Sequence of chain 1.C:
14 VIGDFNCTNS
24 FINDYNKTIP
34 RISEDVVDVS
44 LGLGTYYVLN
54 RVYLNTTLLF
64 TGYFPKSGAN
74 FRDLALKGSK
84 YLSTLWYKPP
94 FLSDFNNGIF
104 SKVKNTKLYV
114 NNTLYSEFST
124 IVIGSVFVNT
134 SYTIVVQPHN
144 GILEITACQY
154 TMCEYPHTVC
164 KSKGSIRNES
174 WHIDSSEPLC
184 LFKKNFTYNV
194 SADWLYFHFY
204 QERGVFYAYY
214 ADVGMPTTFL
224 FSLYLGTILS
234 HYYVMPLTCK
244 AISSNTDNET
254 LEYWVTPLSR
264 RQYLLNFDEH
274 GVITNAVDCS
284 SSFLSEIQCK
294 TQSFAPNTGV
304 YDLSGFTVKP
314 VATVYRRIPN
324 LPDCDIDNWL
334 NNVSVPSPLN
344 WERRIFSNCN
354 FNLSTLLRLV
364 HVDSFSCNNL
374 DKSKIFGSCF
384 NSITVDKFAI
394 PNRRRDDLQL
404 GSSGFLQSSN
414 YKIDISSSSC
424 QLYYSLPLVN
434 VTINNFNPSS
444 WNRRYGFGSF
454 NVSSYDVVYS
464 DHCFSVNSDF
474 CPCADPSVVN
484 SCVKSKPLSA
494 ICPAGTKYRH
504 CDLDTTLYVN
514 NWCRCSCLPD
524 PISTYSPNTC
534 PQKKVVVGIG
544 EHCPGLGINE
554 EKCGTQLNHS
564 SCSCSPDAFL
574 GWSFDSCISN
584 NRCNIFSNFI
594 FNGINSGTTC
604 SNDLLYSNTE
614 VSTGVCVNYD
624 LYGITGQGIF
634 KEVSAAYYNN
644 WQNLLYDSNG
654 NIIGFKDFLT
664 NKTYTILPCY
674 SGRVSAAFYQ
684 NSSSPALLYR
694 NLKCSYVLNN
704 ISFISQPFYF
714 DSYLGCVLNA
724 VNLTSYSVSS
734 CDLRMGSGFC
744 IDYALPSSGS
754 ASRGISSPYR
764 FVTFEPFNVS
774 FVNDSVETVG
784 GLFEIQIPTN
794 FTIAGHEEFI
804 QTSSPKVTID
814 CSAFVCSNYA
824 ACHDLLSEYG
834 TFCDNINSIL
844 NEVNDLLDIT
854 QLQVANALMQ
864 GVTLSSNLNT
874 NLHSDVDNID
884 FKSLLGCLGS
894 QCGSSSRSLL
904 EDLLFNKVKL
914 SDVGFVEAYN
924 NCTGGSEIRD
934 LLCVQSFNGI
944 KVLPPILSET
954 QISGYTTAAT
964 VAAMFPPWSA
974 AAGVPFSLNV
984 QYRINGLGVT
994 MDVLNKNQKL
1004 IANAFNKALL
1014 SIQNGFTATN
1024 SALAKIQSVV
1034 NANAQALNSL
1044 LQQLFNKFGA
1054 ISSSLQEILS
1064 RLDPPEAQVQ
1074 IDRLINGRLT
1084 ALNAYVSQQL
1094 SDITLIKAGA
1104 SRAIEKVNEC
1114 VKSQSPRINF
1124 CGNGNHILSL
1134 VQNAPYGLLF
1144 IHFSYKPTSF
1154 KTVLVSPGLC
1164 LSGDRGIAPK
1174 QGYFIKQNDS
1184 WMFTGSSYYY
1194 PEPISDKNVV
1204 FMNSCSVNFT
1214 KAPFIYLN

The protein below binds the small molecule below.
Small molecule (SMILES): CC(=O)N[C@@H]1[C@@H](O)[C@H](O)[C@@H](CO)O[C@H]1O

Binding-site contacts:
Ligand atom C4 contacts residue ASN171 of chain 1.C at 4.2 Å.
Ligand atom O5 contacts residue ASN171 of chain 1.C at 2.4 Å (h-bond).
Ligand atom C2 contacts residue ASN171 of chain 1.C at 2.4 Å.
Ligand atom O7 contacts residue ASN171 of chain 1.C at 3.8 Å.
Ligand atom N2 contacts residue ASN171 of chain 1.C at 2.9 Å (h-bond).
Ligand atom C1 contacts residue ASN171 of chain 1.C at 1.4 Å.
Ligand atom C7 contacts residue ASN171 of chain 1.C at 3.6 Å.
Ligand atom C5 contacts residue ASN171 of chain 1.C at 3.7 Å.
Ligand atom C3 contacts residue ASN171 of chain 1.C at 3.8 Å.